Binding-site contacts:
Ligand atom C8 contacts residue ASP29 of chain 1.B at 3.2 Å.
Ligand atom N4 contacts residue ILE7 of chain 1.B at 3.8 Å.
Ligand atom C14 contacts residue LEU52 of chain 1.B at 3.7 Å (hydrophobic).
Ligand atom N2 contacts residue PHE33 of chain 1.B at 3.7 Å.
Ligand atom N5 contacts residue TYR102 of chain 1.B at 3.5 Å (h-bond).
Ligand atom C9 contacts residue ILE7 of chain 1.B at 4.0 Å (hydrophobic).
Ligand atom C5 contacts residue GLN30 of chain 1.B at 3.6 Å.
Ligand atom C9 contacts residue NDP1 of chain 1.H at 3.4 Å.
Ligand atom C12 contacts residue NDP1 of chain 1.H at 3.8 Å.
Ligand atom C8 contacts residue PHE33 of chain 1.B at 3.9 Å (hydrophobic).
Ligand atom N5 contacts residue ILE7 of chain 1.B at 3.1 Å (h-bond).
Ligand atom C3 contacts residue GLN30 of chain 1.B at 3.1 Å.
Ligand atom C7 contacts residue PHE33 of chain 1.B at 3.8 Å (hydrophobic).
Ligand atom N5 contacts residue TRP8 of chain 1.B at 3.7 Å.
Ligand atom C13 contacts residue NDP1 of chain 1.H at 3.7 Å.
Ligand atom N4 contacts residue PHE33 of chain 1.B at 3.7 Å.
Ligand atom C9 contacts residue PHE33 of chain 1.B at 3.4 Å (hydrophobic).
Ligand atom C8 contacts residue ALA9 of chain 1.B at 3.9 Å (hydrophobic).
Ligand atom N3 contacts residue TRP8 of chain 1.B at 3.8 Å.
Ligand atom C10 contacts residue PHE33 of chain 1.B at 3.4 Å (hydrophobic).
Ligand atom C8 contacts residue TRP8 of chain 1.B at 4.0 Å (hydrophobic).
Ligand atom N4 contacts residue ALA9 of chain 1.B at 3.6 Å.
Ligand atom C10 contacts residue NDP1 of chain 1.H at 3.9 Å.
Ligand atom C15 contacts residue LEU52 of chain 1.B at 3.4 Å (hydrophobic).
Ligand atom C9 contacts residue TRP8 of chain 1.B at 3.9 Å (hydrophobic).
Ligand atom N3 contacts residue ASP29 of chain 1.B at 2.7 Å (salt-bridge).
Ligand atom N2 contacts residue ASP29 of chain 1.B at 3.0 Å (salt-bridge).
Ligand atom N3 contacts residue ALA9 of chain 1.B at 3.6 Å.
Ligand atom N5 contacts residue NDP1 of chain 1.H at 3.5 Å (h-bond).
Ligand atom O1 contacts residue ILE22 of chain 1.B at 3.6 Å.
Ligand atom N5 contacts residue PHE33 of chain 1.B at 3.7 Å.
Ligand atom N4 contacts residue NDP1 of chain 1.H at 3.6 Å (h-bond).
Ligand atom C5 contacts residue PHE33 of chain 1.B at 3.7 Å (hydrophobic).
Ligand atom C11 contacts residue PHE33 of chain 1.B at 3.8 Å (hydrophobic).
Ligand atom N3 contacts residue THR115 of chain 1.B at 3.5 Å (h-bond).
Ligand atom C14 contacts residue THR48 of chain 1.B at 3.8 Å.
Ligand atom C4 contacts residue GLN30 of chain 1.B at 2.9 Å.
Ligand atom N4 contacts residue TRP8 of chain 1.B at 3.4 Å.
Ligand atom C11 contacts residue NDP1 of chain 1.H at 3.9 Å.
Ligand atom C14 contacts residue ILE96 of chain 1.B at 3.6 Å (hydrophobic).

Sequence of chain 1.B:
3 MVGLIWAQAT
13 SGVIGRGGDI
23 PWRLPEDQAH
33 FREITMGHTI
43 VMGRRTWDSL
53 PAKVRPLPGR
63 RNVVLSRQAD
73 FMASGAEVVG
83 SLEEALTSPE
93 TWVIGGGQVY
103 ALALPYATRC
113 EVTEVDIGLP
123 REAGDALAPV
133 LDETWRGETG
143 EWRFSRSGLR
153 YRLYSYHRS

A small-molecule ligand and the protein it binds are described below.
Small molecule (SMILES): CS(=O)(=O)Nc1cccc(-c2nc(N)nc(N)c2C#CC2CC2)c1